Sequence of chain 3.A:
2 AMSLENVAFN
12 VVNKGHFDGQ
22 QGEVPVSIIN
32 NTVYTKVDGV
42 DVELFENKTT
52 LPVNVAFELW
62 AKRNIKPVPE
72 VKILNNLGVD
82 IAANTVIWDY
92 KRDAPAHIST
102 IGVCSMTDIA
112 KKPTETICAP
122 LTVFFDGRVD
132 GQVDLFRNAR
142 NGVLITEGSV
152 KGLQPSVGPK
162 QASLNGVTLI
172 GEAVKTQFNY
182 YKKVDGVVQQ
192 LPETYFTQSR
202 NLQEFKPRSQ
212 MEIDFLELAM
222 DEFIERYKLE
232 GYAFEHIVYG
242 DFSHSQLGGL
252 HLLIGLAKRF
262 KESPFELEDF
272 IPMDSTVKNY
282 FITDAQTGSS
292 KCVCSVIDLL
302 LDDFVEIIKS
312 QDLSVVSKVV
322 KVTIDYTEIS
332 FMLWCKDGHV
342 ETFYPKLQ

Binding-site contacts:
Ligand atom C09 contacts residue TRP89 of chain 2.A at 3.7 Å (hydrophobic).
Ligand atom O17 contacts residue PHE46 of chain 2.A at 3.3 Å.
Ligand atom S11 contacts residue TYR91 of chain 2.A at 3.8 Å.
Ligand atom C16 contacts residue GLU47 of chain 2.A at 3.4 Å.
Ligand atom C09 contacts residue TRP61 of chain 2.A at 3.9 Å (hydrophobic).
Ligand atom S11 contacts residue TRP61 of chain 2.A at 3.3 Å (h-bond).
Ligand atom O14 contacts residue ASP94 of chain 2.A at 3.9 Å.
Ligand atom O14 contacts residue LYS49 of chain 2.A at 3.9 Å.
Ligand atom C06 contacts residue ASP94 of chain 2.A at 3.4 Å.
Ligand atom O14 contacts residue GLU47 of chain 2.A at 3.2 Å (salt-bridge).
Ligand atom O12 contacts residue TRP61 of chain 2.A at 2.7 Å (h-bond).
Ligand atom O12 contacts residue TRP89 of chain 2.A at 3.4 Å (h-bond).
Ligand atom C13 contacts residue PHE46 of chain 2.A at 3.6 Å (hydrophobic).
Ligand atom C07 contacts residue ASP94 of chain 2.A at 3.5 Å.
Ligand atom O08 contacts residue TYR91 of chain 2.A at 3.4 Å.
Ligand atom C13 contacts residue GLU47 of chain 2.A at 3.4 Å.
Ligand atom N04 contacts residue TRP61 of chain 2.A at 3.8 Å.
Ligand atom C02 contacts residue TRP61 of chain 2.A at 4.1 Å (hydrophobic).
Ligand atom C07 contacts residue TYR91 of chain 2.A at 3.7 Å (hydrophobic).
Ligand atom O08 contacts residue TRP89 of chain 2.A at 3.0 Å (h-bond).
Ligand atom C05 contacts residue TRP89 of chain 2.A at 3.7 Å (hydrophobic).
Ligand atom C05 contacts residue TRP61 of chain 2.A at 3.7 Å (hydrophobic).
Ligand atom O08 contacts residue ASP94 of chain 2.A at 2.9 Å (salt-bridge).
Ligand atom N04 contacts residue PHE46 of chain 2.A at 4.1 Å.
Ligand atom C10 contacts residue TRP61 of chain 2.A at 4.1 Å (hydrophobic).
Ligand atom S11 contacts residue ARG64 of chain 2.A at 4.0 Å.
Ligand atom C16 contacts residue PHE46 of chain 2.A at 3.8 Å (hydrophobic).
Ligand atom C03 contacts residue TRP61 of chain 2.A at 3.6 Å (hydrophobic).
Ligand atom O14 contacts residue PHE46 of chain 2.A at 3.7 Å.
Ligand atom C01 contacts residue LEU45 of chain 2.A at 4.0 Å (hydrophobic).
Ligand atom C10 contacts residue TYR91 of chain 2.A at 3.6 Å (hydrophobic).
Ligand atom C09 contacts residue TYR91 of chain 2.A at 3.5 Å (hydrophobic).
Ligand atom C01 contacts residue GLU269 of chain 3.A at 3.3 Å.
Ligand atom C01 contacts residue TRP61 of chain 2.A at 3.9 Å (hydrophobic).
Ligand atom C10 contacts residue GLU269 of chain 3.A at 3.8 Å.
Ligand atom S11 contacts residue GLU269 of chain 3.A at 3.6 Å.
Ligand atom C07 contacts residue TRP89 of chain 2.A at 3.9 Å (hydrophobic).
Ligand atom O17 contacts residue GLU47 of chain 2.A at 2.8 Å (salt-bridge).
Ligand atom N15 contacts residue GLU47 of chain 2.A at 2.8 Å (salt-bridge).
Ligand atom N15 contacts residue PHE46 of chain 2.A at 3.6 Å.

A small-molecule ligand and the protein it binds are described below.
Small molecule (SMILES): Cc1cn([C@H]2C[C@H](O)[C@@H](CS)O2)c(=O)[nH]c1=O

Sequence of chain 2.A:
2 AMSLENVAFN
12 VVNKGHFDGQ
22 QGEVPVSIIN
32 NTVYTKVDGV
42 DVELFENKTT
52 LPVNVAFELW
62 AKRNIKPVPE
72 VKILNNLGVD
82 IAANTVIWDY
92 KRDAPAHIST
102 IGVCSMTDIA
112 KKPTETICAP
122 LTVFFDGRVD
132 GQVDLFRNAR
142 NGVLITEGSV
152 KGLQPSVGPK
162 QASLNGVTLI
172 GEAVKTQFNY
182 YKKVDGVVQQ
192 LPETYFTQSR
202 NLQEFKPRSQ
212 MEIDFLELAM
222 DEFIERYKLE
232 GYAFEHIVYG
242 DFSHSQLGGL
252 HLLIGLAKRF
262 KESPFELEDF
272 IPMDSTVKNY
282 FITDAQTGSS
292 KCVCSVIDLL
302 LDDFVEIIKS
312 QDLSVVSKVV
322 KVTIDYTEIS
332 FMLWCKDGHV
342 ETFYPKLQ